Sequence of chain 1.A:
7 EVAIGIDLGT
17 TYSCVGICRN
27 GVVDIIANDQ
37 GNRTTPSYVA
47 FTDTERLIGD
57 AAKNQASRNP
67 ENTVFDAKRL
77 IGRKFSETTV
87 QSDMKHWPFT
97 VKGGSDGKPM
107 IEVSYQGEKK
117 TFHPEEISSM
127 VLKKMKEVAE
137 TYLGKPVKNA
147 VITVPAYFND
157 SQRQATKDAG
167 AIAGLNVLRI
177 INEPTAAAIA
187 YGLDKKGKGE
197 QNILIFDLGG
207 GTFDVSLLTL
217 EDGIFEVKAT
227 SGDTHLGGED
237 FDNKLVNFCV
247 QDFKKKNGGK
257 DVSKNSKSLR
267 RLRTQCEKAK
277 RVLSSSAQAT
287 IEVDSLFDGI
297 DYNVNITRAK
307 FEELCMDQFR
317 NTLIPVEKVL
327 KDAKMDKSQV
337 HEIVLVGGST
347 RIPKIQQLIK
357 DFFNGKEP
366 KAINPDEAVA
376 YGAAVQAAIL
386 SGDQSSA

The protein below binds the small molecule below.
Small molecule (SMILES): Nc1ncnc2c1ncn2[C@@H]1O[C@H](CO[P](=O)(O)O[P](N)(=O)O)[C@@H](O)[C@H]1O

Binding-site contacts:
Ligand atom O3' contacts residue LYS276 of chain 1.A at 3.5 Å (salt-bridge).
Ligand atom O2B contacts residue GLY205 of chain 1.A at 3.3 Å.
Ligand atom N7 contacts residue ARG347 of chain 1.A at 3.0 Å (salt-bridge).
Ligand atom N7 contacts residue ARG277 of chain 1.A at 3.5 Å (salt-bridge).
Ligand atom O3' contacts residue GOL1 of chain 1.J at 2.6 Å (h-bond).
Ligand atom N3B contacts residue GLY15 of chain 1.A at 3.5 Å.
Ligand atom N3B contacts residue TYR18 of chain 1.A at 2.7 Å (h-bond).
Ligand atom O2' contacts residue GLU273 of chain 1.A at 2.8 Å (salt-bridge).
Ligand atom C8 contacts residue ARG347 of chain 1.A at 3.5 Å.
Ligand atom C3' contacts residue GOL1 of chain 1.J at 3.5 Å.
Ligand atom C2 contacts residue SER280 of chain 1.A at 3.4 Å.
Ligand atom C2' contacts residue GLU273 of chain 1.A at 3.5 Å.
Ligand atom C5 contacts residue GLY344 of chain 1.A at 3.5 Å.
Ligand atom C5' contacts residue GLY206 of chain 1.A at 3.6 Å.
Ligand atom O2' contacts residue LYS276 of chain 1.A at 2.8 Å (salt-bridge).
Ligand atom N9 contacts residue GLY344 of chain 1.A at 3.4 Å (h-bond).
Ligand atom N3 contacts residue GLY344 of chain 1.A at 3.6 Å (h-bond).
Ligand atom O3' contacts residue GLY206 of chain 1.A at 3.4 Å.
Ligand atom C8 contacts residue ARG277 of chain 1.A at 3.5 Å.
Ligand atom O1A contacts residue GLY344 of chain 1.A at 2.9 Å (h-bond).
Ligand atom C4 contacts residue GLY344 of chain 1.A at 3.2 Å.
Ligand atom O2A contacts residue ASP371 of chain 1.A at 3.5 Å.
Ligand atom PB contacts residue THR17 of chain 1.A at 3.5 Å.
Ligand atom N1 contacts residue SER280 of chain 1.A at 2.7 Å (h-bond).
Ligand atom O1B contacts residue PO41 of chain 1.R at 3.3 Å (h-bond).
Ligand atom N3B contacts residue THR17 of chain 1.A at 2.7 Å (h-bond).
Ligand atom C4' contacts residue GLY206 of chain 1.A at 3.5 Å.
Ligand atom O2A contacts residue TYR18 of chain 1.A at 3.3 Å.
Ligand atom N6 contacts residue ARG347 of chain 1.A at 3.5 Å.
Ligand atom O3A contacts residue THR17 of chain 1.A at 3.2 Å (h-bond).
Ligand atom N3B contacts residue THR16 of chain 1.A at 3.0 Å (h-bond).
Ligand atom O4' contacts residue GLY344 of chain 1.A at 3.2 Å.
Ligand atom O2' contacts residue GOL1 of chain 1.J at 3.6 Å.
Ligand atom O3' contacts residue GLY234 of chain 1.A at 3.3 Å.
Ligand atom O1A contacts residue GLY343 of chain 1.A at 3.3 Å.
Ligand atom O2B contacts residue THR17 of chain 1.A at 3.5 Å (h-bond).
Ligand atom C5' contacts residue TYR18 of chain 1.A at 3.5 Å (hydrophobic).
Ligand atom O5' contacts residue GLY344 of chain 1.A at 3.3 Å (h-bond).
Ligand atom O4' contacts residue SER345 of chain 1.A at 3.5 Å (h-bond).
Ligand atom O2B contacts residue GLY206 of chain 1.A at 2.9 Å (h-bond).